Binding-site contacts:
Ligand atom O2 contacts residue PRO26 of chain 1.C at 3.7 Å.
Ligand atom C6 contacts residue ARG42 of chain 1.C at 3.7 Å.
Ligand atom C3 contacts residue TRP27 of chain 1.C at 3.9 Å (hydrophobic).
Ligand atom C1 contacts residue TRP27 of chain 1.C at 1.5 Å (hydrophobic).
Ligand atom C5 contacts residue ARG42 of chain 1.C at 3.8 Å.
Ligand atom C2 contacts residue TRP27 of chain 1.C at 2.5 Å (hydrophobic).
Ligand atom O2 contacts residue TRP27 of chain 1.C at 3.0 Å (h-bond).
Ligand atom O5 contacts residue ARG42 of chain 1.C at 3.2 Å (salt-bridge).
Ligand atom C1 contacts residue ARG42 of chain 1.C at 3.9 Å.
Ligand atom C4 contacts residue TRP27 of chain 1.C at 4.4 Å (hydrophobic).
Ligand atom C5 contacts residue TRP27 of chain 1.C at 3.8 Å (hydrophobic).
Ligand atom O5 contacts residue TRP27 of chain 1.C at 2.5 Å.

Sequence of chain 1.C:
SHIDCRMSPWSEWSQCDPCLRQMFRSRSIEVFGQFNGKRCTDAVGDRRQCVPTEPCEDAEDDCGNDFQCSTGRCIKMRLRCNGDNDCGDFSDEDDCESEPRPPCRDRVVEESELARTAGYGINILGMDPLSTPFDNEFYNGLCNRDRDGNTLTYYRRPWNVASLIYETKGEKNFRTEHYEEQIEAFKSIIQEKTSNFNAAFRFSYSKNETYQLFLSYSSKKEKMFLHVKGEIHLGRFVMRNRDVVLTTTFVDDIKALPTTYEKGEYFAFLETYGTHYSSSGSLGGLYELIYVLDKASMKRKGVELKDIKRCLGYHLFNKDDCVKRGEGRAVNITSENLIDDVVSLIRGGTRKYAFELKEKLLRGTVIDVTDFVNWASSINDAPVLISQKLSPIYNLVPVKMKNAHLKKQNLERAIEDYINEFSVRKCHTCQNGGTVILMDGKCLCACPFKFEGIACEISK

This small molecule binds to this protein.
Small molecule (SMILES): OC[C@H]1O[C@@H](O)[C@@H](O)[C@@H](O)[C@@H]1O